Sequence of chain 1.A:
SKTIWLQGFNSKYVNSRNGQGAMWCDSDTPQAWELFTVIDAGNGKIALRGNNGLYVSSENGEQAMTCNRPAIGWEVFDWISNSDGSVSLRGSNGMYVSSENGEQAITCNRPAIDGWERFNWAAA

Binding-site contacts:
Ligand atom C3 contacts residue ALA54 of chain 1.A at 4.2 Å (hydrophobic).
Ligand atom O5 contacts residue ILE85 of chain 1.A at 4.3 Å.
Ligand atom O3 contacts residue ALA54 of chain 1.A at 3.7 Å.
Ligand atom C4 contacts residue VAL90 of chain 1.A at 4.4 Å (hydrophobic).
Ligand atom O5 contacts residue SNN86 of chain 1.A at 3.8 Å.
Ligand atom C2 contacts residue ALA54 of chain 1.A at 3.8 Å (hydrophobic).
Ligand atom C6 contacts residue GLY87 of chain 1.A at 3.8 Å.
Ligand atom C2 contacts residue VAL90 of chain 1.A at 4.5 Å (hydrophobic).
Ligand atom O3 contacts residue LYS58 of chain 1.A at 4.4 Å.
Ligand atom O2 contacts residue VAL90 of chain 1.A at 4.5 Å.
Ligand atom O6 contacts residue SNN86 of chain 1.A at 3.1 Å.
Ligand atom C5 contacts residue SNN86 of chain 1.A at 3.7 Å.
Ligand atom O3 contacts residue VAL90 of chain 1.A at 4.2 Å.
Ligand atom C3 contacts residue VAL90 of chain 1.A at 3.8 Å (hydrophobic).
Ligand atom O6 contacts residue GLY87 of chain 1.A at 4.0 Å.
Ligand atom C1 contacts residue ILE85 of chain 1.A at 4.2 Å (hydrophobic).
Ligand atom O3 contacts residue GLY55 of chain 1.A at 4.3 Å.
Ligand atom O4 contacts residue VAL90 of chain 1.A at 3.8 Å.
Ligand atom C1 contacts residue SNN86 of chain 1.A at 4.3 Å.
Ligand atom C6 contacts residue SNN86 of chain 1.A at 3.7 Å.
Ligand atom O1 contacts residue ILE85 of chain 1.A at 3.8 Å.
Ligand atom C5 contacts residue GLY87 of chain 1.A at 4.1 Å.
Ligand atom O2 contacts residue ALA54 of chain 1.A at 2.5 Å (h-bond).

The small molecule below binds the protein below.
Small molecule (SMILES): OC[C@H]1O[C@@H](O)[C@H](O)[C@@H](O)[C@@H]1O